The small molecule below binds the protein below.
Small molecule (SMILES): O=C(c1c(F)ccc(NS(=O)(=O)c2ccc(C(F)(F)F)cc2)c1F)c1c[nH]c2ncc(Cl)cc12

Binding-site contacts:
Ligand atom F31 contacts residue ILE82 of chain 1.A at 3.6 Å.
Ligand atom O22 contacts residue THR98 of chain 1.A at 3.6 Å.
Ligand atom F31 contacts residue LEU136 of chain 1.A at 3.5 Å.
Ligand atom F16 contacts residue ALA50 of chain 1.A at 3.5 Å.
Ligand atom N20 contacts residue ASP163 of chain 1.A at 3.4 Å (salt-bridge).
Ligand atom C18 contacts residue THR98 of chain 1.A at 3.7 Å.
Ligand atom C34 contacts residue THR98 of chain 1.A at 3.6 Å.
Ligand atom C29 contacts residue ASP163 of chain 1.A at 3.5 Å.
Ligand atom O15 contacts residue VAL40 of chain 1.A at 3.4 Å.
Ligand atom C13 contacts residue ASP163 of chain 1.A at 3.3 Å.
Ligand atom F33 contacts residue ILE161 of chain 1.A at 3.4 Å.
Ligand atom C13 contacts residue LEU83 of chain 1.A at 3.3 Å (hydrophobic).
Ligand atom N20 contacts residue LEU83 of chain 1.A at 3.4 Å.
Ligand atom C05 contacts residue PHE164 of chain 1.A at 3.6 Å (hydrophobic).
Ligand atom C03 contacts residue TRP100 of chain 1.A at 3.4 Å (hydrophobic).
Ligand atom C06 contacts residue ALA50 of chain 1.A at 3.6 Å (hydrophobic).
Ligand atom C25 contacts residue LEU74 of chain 1.A at 3.5 Å (hydrophobic).
Ligand atom C03 contacts residue CYS101 of chain 1.A at 3.4 Å (hydrophobic).
Ligand atom F17 contacts residue PHE164 of chain 1.A at 3.3 Å.
Ligand atom F16 contacts residue VAL40 of chain 1.A at 3.5 Å.
Ligand atom C19 contacts residue LEU83 of chain 1.A at 3.4 Å (hydrophobic).
Ligand atom C18 contacts residue LYS52 of chain 1.A at 3.6 Å.
Ligand atom F32 contacts residue HIS143 of chain 1.A at 3.3 Å.
Ligand atom F17 contacts residue LEU83 of chain 1.A at 3.3 Å.
Ligand atom N07 contacts residue GLN99 of chain 1.A at 3.0 Å (h-bond).
Ligand atom N04 contacts residue TRP100 of chain 1.A at 3.5 Å.
Ligand atom F16 contacts residue LYS52 of chain 1.A at 3.5 Å.
Ligand atom C08 contacts residue ALA50 of chain 1.A at 3.3 Å (hydrophobic).
Ligand atom F17 contacts residue ASP163 of chain 1.A at 3.0 Å.
Ligand atom N07 contacts residue THR98 of chain 1.A at 3.5 Å (h-bond).
Ligand atom C10 contacts residue PHE164 of chain 1.A at 3.4 Å (hydrophobic).
Ligand atom CL contacts residue PHE152 of chain 1.A at 3.4 Å.
Ligand atom N04 contacts residue CYS101 of chain 1.A at 3.0 Å (h-bond).
Ligand atom C08 contacts residue THR98 of chain 1.A at 3.1 Å.
Ligand atom O15 contacts residue PHE164 of chain 1.A at 3.3 Å.
Ligand atom N07 contacts residue ALA50 of chain 1.A at 3.2 Å.
Ligand atom C09 contacts residue PHE164 of chain 1.A at 3.4 Å (hydrophobic).
Ligand atom C24 contacts residue LEU74 of chain 1.A at 3.5 Å (hydrophobic).
Ligand atom F33 contacts residue HIS143 of chain 1.A at 3.6 Å.
Ligand atom CL contacts residue ILE32 of chain 1.A at 3.6 Å.

Sequence of chain 1.A:
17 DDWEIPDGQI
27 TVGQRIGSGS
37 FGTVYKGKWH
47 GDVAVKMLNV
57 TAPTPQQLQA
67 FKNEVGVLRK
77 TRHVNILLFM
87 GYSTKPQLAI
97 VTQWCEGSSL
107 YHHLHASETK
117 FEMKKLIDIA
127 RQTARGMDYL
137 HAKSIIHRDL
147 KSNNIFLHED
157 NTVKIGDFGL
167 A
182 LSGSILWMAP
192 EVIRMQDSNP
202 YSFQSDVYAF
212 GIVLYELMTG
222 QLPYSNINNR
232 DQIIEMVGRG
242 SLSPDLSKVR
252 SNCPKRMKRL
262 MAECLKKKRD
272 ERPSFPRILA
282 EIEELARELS